Sequence of chain 1.D:
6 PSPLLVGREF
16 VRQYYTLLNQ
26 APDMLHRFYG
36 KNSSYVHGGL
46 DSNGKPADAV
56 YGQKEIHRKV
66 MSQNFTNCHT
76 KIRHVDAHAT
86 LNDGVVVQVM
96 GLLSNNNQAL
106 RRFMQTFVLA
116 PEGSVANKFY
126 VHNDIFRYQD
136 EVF

The small molecule below binds the protein below.
Small molecule (SMILES): CC[C@H](C)[C@H](NC(=O)[C@H](Cc1ccccc1)NC(=O)[C@H](CC(N)=O)NC(=O)[C@H](Cc1ccc(O)cc1)NC(=O)[C@@H]1CCCN1)C(=O)N[C@@H](CCC(N)=O)C(=O)N[C@@H](CC(=O)O)C(=O)N[C@@H](CO)C(=O)N[C@H](C=O)CCSC

Binding-site contacts:
Ligand atom O contacts residue ASN122 of chain 1.D at 3.5 Å (h-bond).
Ligand atom NE2 contacts residue PHE124 of chain 1.D at 2.7 Å (h-bond).
Ligand atom O contacts residue PHE124 of chain 1.D at 3.0 Å (h-bond).
Ligand atom C contacts residue GLN58 of chain 1.D at 3.8 Å.
Ligand atom O contacts residue LYS123 of chain 1.D at 3.1 Å (salt-bridge).
Ligand atom OH contacts residue PRO6 of chain 1.D at 3.4 Å.
Ligand atom N contacts residue ARG32 of chain 1.D at 2.9 Å (salt-bridge).
Ligand atom CA contacts residue ARG32 of chain 1.D at 3.5 Å.
Ligand atom CE2 contacts residue GLN18 of chain 1.D at 3.7 Å.
Ligand atom CA contacts residue GLN58 of chain 1.D at 3.4 Å.
Ligand atom CZ contacts residue VAL11 of chain 1.D at 3.6 Å (hydrophobic).
Ligand atom CD contacts residue TYR125 of chain 1.D at 3.6 Å (hydrophobic).
Ligand atom C contacts residue GLN58 of chain 1.D at 3.3 Å.
Ligand atom CD2 contacts residue GLN18 of chain 1.D at 3.4 Å.
Ligand atom N contacts residue ASN122 of chain 1.D at 3.2 Å (h-bond).
Ligand atom OE1 contacts residue GLU117 of chain 1.D at 3.4 Å.
Ligand atom O contacts residue ARG32 of chain 1.D at 3.2 Å (salt-bridge).
Ligand atom OE1 contacts residue LYS123 of chain 1.D at 3.4 Å (salt-bridge).
Ligand atom CG contacts residue ARG32 of chain 1.D at 3.1 Å.
Ligand atom CE1 contacts residue PRO6 of chain 1.D at 3.3 Å (hydrophobic).
Ligand atom N contacts residue GLN58 of chain 1.D at 2.6 Å (h-bond).
Ligand atom NE2 contacts residue TYR125 of chain 1.D at 3.5 Å.
Ligand atom O contacts residue PHE124 of chain 1.D at 3.4 Å (h-bond).
Ligand atom CB contacts residue LYS123 of chain 1.D at 3.8 Å.
Ligand atom C contacts residue PHE124 of chain 1.D at 3.5 Å (hydrophobic).
Ligand atom CB contacts residue ARG32 of chain 1.D at 3.5 Å.
Ligand atom CA contacts residue PHE124 of chain 1.D at 3.4 Å (hydrophobic).
Ligand atom CB contacts residue PHE33 of chain 1.D at 3.8 Å (hydrophobic).
Ligand atom ND2 contacts residue LYS123 of chain 1.D at 3.4 Å.
Ligand atom O contacts residue GLN58 of chain 1.D at 3.1 Å (h-bond).
Ligand atom CA contacts residue ASN122 of chain 1.D at 3.6 Å.
Ligand atom CE1 contacts residue ASN122 of chain 1.D at 3.7 Å.
Ligand atom O contacts residue LYS123 of chain 1.D at 3.5 Å.
Ligand atom CA contacts residue GLN58 of chain 1.D at 3.2 Å.
Ligand atom O contacts residue PHE33 of chain 1.D at 3.4 Å.
Ligand atom CA contacts residue ARG32 of chain 1.D at 3.7 Å.
Ligand atom CG contacts residue TYR34 of chain 1.D at 3.5 Å (hydrophobic).
Ligand atom CZ contacts residue PHE15 of chain 1.D at 3.7 Å (hydrophobic).
Ligand atom CB contacts residue ARG32 of chain 1.D at 3.1 Å.
Ligand atom O contacts residue GLN18 of chain 1.D at 3.7 Å.